Sequence of chain 39.A:
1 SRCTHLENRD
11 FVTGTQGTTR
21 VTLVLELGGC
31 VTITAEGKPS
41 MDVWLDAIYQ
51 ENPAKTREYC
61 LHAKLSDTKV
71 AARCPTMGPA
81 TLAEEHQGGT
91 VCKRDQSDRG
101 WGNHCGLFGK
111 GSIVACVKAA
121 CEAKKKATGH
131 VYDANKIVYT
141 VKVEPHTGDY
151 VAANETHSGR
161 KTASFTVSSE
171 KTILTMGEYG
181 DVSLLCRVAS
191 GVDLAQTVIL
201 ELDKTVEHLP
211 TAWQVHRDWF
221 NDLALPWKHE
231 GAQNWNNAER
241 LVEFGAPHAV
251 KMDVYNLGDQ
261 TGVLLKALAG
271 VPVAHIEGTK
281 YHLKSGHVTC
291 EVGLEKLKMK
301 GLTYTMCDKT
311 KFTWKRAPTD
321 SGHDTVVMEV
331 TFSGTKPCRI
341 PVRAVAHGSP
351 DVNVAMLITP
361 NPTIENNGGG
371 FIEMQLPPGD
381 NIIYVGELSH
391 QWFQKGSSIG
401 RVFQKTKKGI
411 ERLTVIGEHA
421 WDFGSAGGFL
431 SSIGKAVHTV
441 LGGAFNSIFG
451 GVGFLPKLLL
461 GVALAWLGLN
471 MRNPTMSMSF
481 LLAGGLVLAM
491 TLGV

Binding-site contacts:
Ligand atom C4 contacts residue ASN154 of chain 39.B at 4.2 Å.
Ligand atom C6 contacts residue HIS104 of chain 39.A at 3.2 Å.
Ligand atom O5 contacts residue ASN154 of chain 39.B at 2.4 Å (h-bond).
Ligand atom C3 contacts residue ASN154 of chain 39.B at 3.8 Å.
Ligand atom C5 contacts residue ASN154 of chain 39.B at 3.7 Å.
Ligand atom C2 contacts residue ASN154 of chain 39.B at 2.4 Å.
Ligand atom C7 contacts residue ASN154 of chain 39.B at 3.3 Å.
Ligand atom N2 contacts residue ASN154 of chain 39.B at 2.9 Å (h-bond).
Ligand atom C4 contacts residue HIS104 of chain 39.A at 4.4 Å.
Ligand atom C8 contacts residue HIS104 of chain 39.A at 4.0 Å.
Ligand atom C1 contacts residue ASN154 of chain 39.B at 1.4 Å.
Ligand atom C8 contacts residue ASN154 of chain 39.B at 3.4 Å.
Ligand atom C1 contacts residue HIS104 of chain 39.A at 3.2 Å.
Ligand atom C5 contacts residue HIS104 of chain 39.A at 3.1 Å.
Ligand atom O5 contacts residue HIS104 of chain 39.A at 3.0 Å (h-bond).
Ligand atom O7 contacts residue ASN154 of chain 39.B at 3.3 Å (h-bond).

Sequence of chain 39.B:
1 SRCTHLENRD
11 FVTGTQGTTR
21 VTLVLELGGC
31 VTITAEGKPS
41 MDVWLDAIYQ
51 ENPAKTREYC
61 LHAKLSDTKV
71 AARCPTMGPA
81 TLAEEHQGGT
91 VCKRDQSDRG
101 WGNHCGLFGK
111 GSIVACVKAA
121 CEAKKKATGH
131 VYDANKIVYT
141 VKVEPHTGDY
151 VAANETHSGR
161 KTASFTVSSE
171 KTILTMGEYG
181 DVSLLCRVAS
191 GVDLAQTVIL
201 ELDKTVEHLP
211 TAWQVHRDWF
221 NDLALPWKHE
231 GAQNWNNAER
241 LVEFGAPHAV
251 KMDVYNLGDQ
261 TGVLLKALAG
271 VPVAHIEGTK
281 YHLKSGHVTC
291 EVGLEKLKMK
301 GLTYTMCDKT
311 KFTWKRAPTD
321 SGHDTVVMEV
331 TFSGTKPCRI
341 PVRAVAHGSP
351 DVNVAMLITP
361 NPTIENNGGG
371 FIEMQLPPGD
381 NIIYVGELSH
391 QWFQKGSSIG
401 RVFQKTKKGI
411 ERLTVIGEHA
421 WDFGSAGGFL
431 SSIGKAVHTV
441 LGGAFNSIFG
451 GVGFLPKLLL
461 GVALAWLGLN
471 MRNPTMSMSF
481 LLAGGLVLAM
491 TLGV

This small molecule binds to this protein.
Small molecule (SMILES): CC(=O)N[C@H]1[C@H](O[C@H]2[C@H](O)[C@@H](NC(C)=O)CO[C@@H]2CO[C@@H]2O[C@@H](C)[C@@H](O)[C@@H](O)[C@@H]2O)O[C@H](CO)[C@@H](O)[C@@H]1O